Binding-site contacts:
Ligand atom N27 contacts residue TRP95 of chain 1.A at 3.1 Å (h-bond).
Ligand atom C20 contacts residue GLY30 of chain 1.A at 3.6 Å.
Ligand atom C20 contacts residue GLY32 of chain 1.A at 3.5 Å.
Ligand atom C12 contacts residue PHE127 of chain 1.A at 3.6 Å (hydrophobic).
Ligand atom C26 contacts residue TYR90 of chain 1.A at 3.7 Å (hydrophobic).
Ligand atom N21 contacts residue GLY249 of chain 1.A at 3.3 Å (h-bond).
Ligand atom F31 contacts residue ASN56 of chain 1.A at 3.5 Å.
Ligand atom N34 contacts residue GLY249 of chain 1.A at 3.6 Å.
Ligand atom N34 contacts residue GLY53 of chain 1.A at 3.6 Å.
Ligand atom C8 contacts residue GLY249 of chain 1.A at 3.7 Å.
Ligand atom C13 contacts residue PHE127 of chain 1.A at 3.6 Å (hydrophobic).
Ligand atom C1 contacts residue GLN92 of chain 1.A at 3.3 Å.
Ligand atom F7 contacts residue ASP247 of chain 1.A at 2.8 Å.
Ligand atom C12 contacts residue ILE137 of chain 1.A at 3.5 Å (hydrophobic).
Ligand atom N34 contacts residue ASP51 of chain 1.A at 2.8 Å (salt-bridge).
Ligand atom C2 contacts residue TYR90 of chain 1.A at 3.6 Å (hydrophobic).
Ligand atom F32 contacts residue ILE137 of chain 1.A at 3.6 Å.
Ligand atom N21 contacts residue GLY32 of chain 1.A at 3.7 Å.
Ligand atom C13 contacts residue ILE137 of chain 1.A at 3.5 Å (hydrophobic).
Ligand atom N27 contacts residue ACT1 of chain 1.B at 3.6 Å.
Ligand atom N19 contacts residue GLY30 of chain 1.A at 3.6 Å.
Ligand atom C22 contacts residue LEU49 of chain 1.A at 3.6 Å (hydrophobic).
Ligand atom N19 contacts residue ILE129 of chain 1.A at 3.6 Å.
Ligand atom C22 contacts residue GLY249 of chain 1.A at 2.9 Å.
Ligand atom F7 contacts residue THR250 of chain 1.A at 2.9 Å.
Ligand atom C18 contacts residue ILE129 of chain 1.A at 3.7 Å (hydrophobic).
Ligand atom C29 contacts residue SER54 of chain 1.A at 3.6 Å.
Ligand atom C20 contacts residue GLN31 of chain 1.A at 3.5 Å.
Ligand atom C17 contacts residue GLY249 of chain 1.A at 3.6 Å.
Ligand atom C25 contacts residue ACT1 of chain 1.B at 3.5 Å.
Ligand atom C8 contacts residue ASP51 of chain 1.A at 3.3 Å.
Ligand atom C26 contacts residue ACT1 of chain 1.B at 3.5 Å.
Ligand atom N9 contacts residue ASP51 of chain 1.A at 2.6 Å (salt-bridge).
Ligand atom C28 contacts residue TRP95 of chain 1.A at 3.6 Å (hydrophobic).
Ligand atom C29 contacts residue ASP51 of chain 1.A at 3.5 Å.
Ligand atom C30 contacts residue SER54 of chain 1.A at 3.7 Å.
Ligand atom N34 contacts residue ASP247 of chain 1.A at 2.8 Å (salt-bridge).
Ligand atom C30 contacts residue TRP95 of chain 1.A at 3.5 Å (hydrophobic).
Ligand atom F31 contacts residue SER54 of chain 1.A at 2.8 Å.
Ligand atom C16 contacts residue GLY249 of chain 1.A at 3.4 Å.

Sequence of chain 1.A:
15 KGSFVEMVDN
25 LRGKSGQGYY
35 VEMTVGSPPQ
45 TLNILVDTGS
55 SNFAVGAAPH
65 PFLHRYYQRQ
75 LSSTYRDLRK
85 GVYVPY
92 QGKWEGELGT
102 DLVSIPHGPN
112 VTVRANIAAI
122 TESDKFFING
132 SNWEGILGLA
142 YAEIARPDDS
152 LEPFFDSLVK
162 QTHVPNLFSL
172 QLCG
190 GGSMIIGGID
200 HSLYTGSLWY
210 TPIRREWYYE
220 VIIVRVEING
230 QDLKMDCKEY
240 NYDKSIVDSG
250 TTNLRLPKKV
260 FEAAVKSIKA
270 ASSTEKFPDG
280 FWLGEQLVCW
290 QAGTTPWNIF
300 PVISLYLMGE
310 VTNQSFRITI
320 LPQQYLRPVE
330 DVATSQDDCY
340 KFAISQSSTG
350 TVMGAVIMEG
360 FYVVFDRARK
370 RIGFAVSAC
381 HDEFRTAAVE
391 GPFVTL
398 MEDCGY

The protein below binds the small molecule below.
Small molecule (SMILES): NC1=N[C@@](c2cccc(-c3cncnc3)c2)(c2ccnc(C(F)F)c2)c2cccc(F)c21